The protein below binds the small molecule below.
Small molecule (SMILES): CC(=O)N[C@@H]1[C@@H](O)[C@H](O)[C@@H](COP(=O)(O)O)O[C@@H]1O

Binding-site contacts:
Ligand atom O6 contacts residue SER91 of chain 1.A at 3.6 Å.
Ligand atom O1P contacts residue ARG138 of chain 1.A at 3.3 Å (salt-bridge).
Ligand atom O2P contacts residue SER91 of chain 1.A at 3.2 Å.
Ligand atom O1P contacts residue SER168 of chain 1.A at 3.5 Å.
Ligand atom O1 contacts residue GLU148 of chain 1.A at 2.6 Å (salt-bridge).
Ligand atom O1P contacts residue ILE169 of chain 1.A at 2.7 Å (h-bond).
Ligand atom C1 contacts residue ARG214 of chain 1.A at 3.7 Å.
Ligand atom O3P contacts residue ARG138 of chain 1.A at 2.7 Å (salt-bridge).
Ligand atom C4 contacts residue GLU225 of chain 1.A at 3.4 Å.
Ligand atom P contacts residue ILE169 of chain 1.A at 3.5 Å.
Ligand atom O3 contacts residue GLU225 of chain 1.A at 3.4 Å (salt-bridge).
Ligand atom O6 contacts residue ARG138 of chain 1.A at 3.1 Å (salt-bridge).
Ligand atom P contacts residue ARG138 of chain 1.A at 3.4 Å.
Ligand atom P contacts residue SER168 of chain 1.A at 3.7 Å.
Ligand atom C3 contacts residue GLU148 of chain 1.A at 3.6 Å.
Ligand atom N2 contacts residue GLU148 of chain 1.A at 3.4 Å (salt-bridge).
Ligand atom C8 contacts residue ILE212 of chain 1.A at 3.6 Å (hydrophobic).
Ligand atom C4 contacts residue TYR170 of chain 1.A at 3.6 Å (hydrophobic).
Ligand atom O1 contacts residue PHE92 of chain 1.A at 3.5 Å.
Ligand atom O1 contacts residue TYR231 of chain 1.A at 3.2 Å (h-bond).
Ligand atom O4 contacts residue GLU225 of chain 1.A at 2.6 Å (salt-bridge).
Ligand atom C2 contacts residue ARG214 of chain 1.A at 3.2 Å.
Ligand atom C7 contacts residue ARG214 of chain 1.A at 3.6 Å.
Ligand atom C2 contacts residue GLU148 of chain 1.A at 3.7 Å.
Ligand atom C8 contacts residue TYR231 of chain 1.A at 3.5 Å (hydrophobic).
Ligand atom N2 contacts residue ARG214 of chain 1.A at 3.6 Å.
Ligand atom O5 contacts residue SER91 of chain 1.A at 3.3 Å.
Ligand atom O6 contacts residue PHE92 of chain 1.A at 3.3 Å (h-bond).
Ligand atom O2P contacts residue TYR170 of chain 1.A at 2.9 Å (h-bond).
Ligand atom O3 contacts residue ALA227 of chain 1.A at 3.5 Å.
Ligand atom O5 contacts residue PHE92 of chain 1.A at 3.1 Å (h-bond).
Ligand atom O2P contacts residue SER168 of chain 1.A at 2.6 Å (h-bond).
Ligand atom C1 contacts residue PHE92 of chain 1.A at 3.6 Å (hydrophobic).
Ligand atom O2P contacts residue ILE169 of chain 1.A at 3.1 Å (h-bond).
Ligand atom N2 contacts residue TYR231 of chain 1.A at 3.5 Å (h-bond).
Ligand atom C8 contacts residue GLN186 of chain 1.A at 3.6 Å.
Ligand atom C1 contacts residue GLU148 of chain 1.A at 3.6 Å.
Ligand atom O1P contacts residue ARG136 of chain 1.A at 2.7 Å (salt-bridge).
Ligand atom O3P contacts residue THR93 of chain 1.A at 2.5 Å (h-bond).
Ligand atom O7 contacts residue ARG214 of chain 1.A at 3.2 Å (salt-bridge).

Sequence of chain 1.A:
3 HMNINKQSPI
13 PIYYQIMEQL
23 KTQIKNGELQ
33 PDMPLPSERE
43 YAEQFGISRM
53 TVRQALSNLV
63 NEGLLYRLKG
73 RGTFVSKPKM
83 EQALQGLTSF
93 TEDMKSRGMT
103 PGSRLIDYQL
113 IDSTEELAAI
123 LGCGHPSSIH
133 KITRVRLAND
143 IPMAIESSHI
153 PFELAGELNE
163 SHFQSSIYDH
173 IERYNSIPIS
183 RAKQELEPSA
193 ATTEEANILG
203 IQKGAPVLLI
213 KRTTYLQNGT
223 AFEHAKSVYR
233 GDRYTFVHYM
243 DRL